Binding-site contacts:
Ligand atom C6 contacts residue MET115 of chain 1.S at 4.3 Å (hydrophobic).
Ligand atom C3 contacts residue CYS189 of chain 1.R at 3.8 Å (hydrophobic).
Ligand atom C6 contacts residue TRP144 of chain 1.R at 3.6 Å (hydrophobic).
Ligand atom C8 contacts residue TYR90 of chain 1.R at 4.2 Å (hydrophobic).
Ligand atom C5 contacts residue THR145 of chain 1.R at 4.0 Å.
Ligand atom N1 contacts residue TRP144 of chain 1.R at 3.8 Å.
Ligand atom N1 contacts residue THR145 of chain 1.R at 3.9 Å.
Ligand atom C10 contacts residue TYR186 of chain 1.R at 4.2 Å (hydrophobic).
Ligand atom C3 contacts residue LEU113 of chain 1.S at 4.2 Å (hydrophobic).
Ligand atom C7 contacts residue MET115 of chain 1.S at 3.8 Å (hydrophobic).
Ligand atom C10 contacts residue TYR193 of chain 1.R at 3.5 Å (hydrophobic).
Ligand atom C8 contacts residue TRP144 of chain 1.R at 3.6 Å (hydrophobic).
Ligand atom C1 contacts residue MET115 of chain 1.S at 3.8 Å (hydrophobic).
Ligand atom C10 contacts residue SER143 of chain 1.R at 4.1 Å.
Ligand atom C5 contacts residue ARG105 of chain 1.S at 4.3 Å.
Ligand atom C4 contacts residue TRP144 of chain 1.R at 4.2 Å (hydrophobic).
Ligand atom C3 contacts residue TRP144 of chain 1.R at 3.8 Å (hydrophobic).
Ligand atom C9 contacts residue TYR90 of chain 1.R at 3.3 Å (hydrophobic).
Ligand atom C5 contacts residue TRP144 of chain 1.R at 4.2 Å (hydrophobic).
Ligand atom C10 contacts residue TYR90 of chain 1.R at 3.4 Å (hydrophobic).
Ligand atom C4 contacts residue CYS189 of chain 1.R at 4.2 Å (hydrophobic).
Ligand atom C9 contacts residue TRP144 of chain 1.R at 3.5 Å (hydrophobic).
Ligand atom C3 contacts residue MET115 of chain 1.S at 4.2 Å (hydrophobic).
Ligand atom N2 contacts residue TYR90 of chain 1.R at 3.9 Å.
Ligand atom N2 contacts residue TRP144 of chain 1.R at 2.8 Å (h-bond).
Ligand atom C6 contacts residue CYS188 of chain 1.R at 4.1 Å (hydrophobic).
Ligand atom C10 contacts residue TRP144 of chain 1.R at 3.0 Å (hydrophobic).
Ligand atom C8 contacts residue TRP54 of chain 1.S at 3.5 Å (hydrophobic).
Ligand atom N1 contacts residue MET115 of chain 1.S at 3.8 Å.
Ligand atom C7 contacts residue TRP54 of chain 1.S at 4.3 Å (hydrophobic).
Ligand atom C4 contacts residue TYR193 of chain 1.R at 4.1 Å (hydrophobic).
Ligand atom C3 contacts residue CYS188 of chain 1.R at 4.0 Å (hydrophobic).
Ligand atom C1 contacts residue TRP144 of chain 1.R at 3.3 Å (hydrophobic).
Ligand atom C5 contacts residue LEU113 of chain 1.S at 4.0 Å (hydrophobic).
Ligand atom C2 contacts residue TRP144 of chain 1.R at 3.3 Å (hydrophobic).
Ligand atom C2 contacts residue MET115 of chain 1.S at 3.9 Å (hydrophobic).
Ligand atom C3 contacts residue TYR193 of chain 1.R at 3.8 Å (hydrophobic).
Ligand atom C7 contacts residue CYS188 of chain 1.R at 4.3 Å (hydrophobic).
Ligand atom C7 contacts residue TRP144 of chain 1.R at 4.2 Å (hydrophobic).
Ligand atom C4 contacts residue LEU113 of chain 1.S at 3.6 Å (hydrophobic).

Sequence of chain 1.S:
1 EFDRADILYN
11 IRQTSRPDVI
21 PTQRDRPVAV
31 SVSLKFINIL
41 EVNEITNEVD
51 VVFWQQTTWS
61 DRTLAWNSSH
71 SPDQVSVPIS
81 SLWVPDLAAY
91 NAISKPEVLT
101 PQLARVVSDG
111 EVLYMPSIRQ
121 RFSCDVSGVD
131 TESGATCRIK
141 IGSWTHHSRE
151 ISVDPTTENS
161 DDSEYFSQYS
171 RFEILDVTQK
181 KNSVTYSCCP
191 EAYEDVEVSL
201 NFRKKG

The protein below binds the small molecule below.
Small molecule (SMILES): CN1CCC[C@H]1c1cccnc1

Sequence of chain 1.R:
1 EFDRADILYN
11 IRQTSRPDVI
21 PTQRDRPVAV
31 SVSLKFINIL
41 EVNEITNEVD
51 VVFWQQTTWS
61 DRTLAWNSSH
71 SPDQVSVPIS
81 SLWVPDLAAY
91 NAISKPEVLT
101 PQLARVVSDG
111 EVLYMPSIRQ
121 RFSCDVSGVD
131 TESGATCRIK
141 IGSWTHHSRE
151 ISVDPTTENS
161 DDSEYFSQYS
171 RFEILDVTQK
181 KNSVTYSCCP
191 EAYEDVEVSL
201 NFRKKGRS